Binding-site contacts:
Ligand atom CG2 contacts residue PHE71 of chain 38.A at 4.0 Å (hydrophobic).
Ligand atom CD1 contacts residue THR349 of chain 38.A at 4.3 Å.

Sequence of chain 38.A:
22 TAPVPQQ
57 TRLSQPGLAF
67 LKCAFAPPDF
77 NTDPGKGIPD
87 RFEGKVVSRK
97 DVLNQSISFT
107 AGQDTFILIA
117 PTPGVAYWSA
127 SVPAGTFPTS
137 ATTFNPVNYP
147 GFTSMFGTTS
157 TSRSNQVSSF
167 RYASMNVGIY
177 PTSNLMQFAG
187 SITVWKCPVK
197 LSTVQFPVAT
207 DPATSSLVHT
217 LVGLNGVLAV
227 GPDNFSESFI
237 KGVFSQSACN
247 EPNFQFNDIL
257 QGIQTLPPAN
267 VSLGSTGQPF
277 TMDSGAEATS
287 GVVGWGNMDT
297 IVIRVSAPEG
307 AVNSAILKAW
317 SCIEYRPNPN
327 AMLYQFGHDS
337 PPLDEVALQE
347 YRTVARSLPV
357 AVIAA

The small molecule below binds the protein below.
Small molecule (SMILES): CC[C@H](C)[C@@H](C=O)NC(=O)[C@H](CO)NC(=O)[C@H](CCCCN)NC(=O)[C@@H](N)C(C)C